Binding-site contacts:
Ligand atom C2 contacts residue ALA262 of chain 2.A at 3.4 Å (hydrophobic).
Ligand atom C1 contacts residue ALA262 of chain 2.A at 3.5 Å (hydrophobic).
Ligand atom O3 contacts residue THR297 of chain 2.A at 2.4 Å (h-bond).
Ligand atom C1 contacts residue MG1 of chain 2.E at 3.5 Å.
Ligand atom O1 contacts residue ASP265 of chain 2.A at 2.6 Å (salt-bridge).
Ligand atom C2 contacts residue MG1 of chain 2.E at 4.0 Å.
Ligand atom C2 contacts residue ATP1 of chain 2.I at 3.1 Å.
Ligand atom O1 contacts residue MG1 of chain 2.F at 3.4 Å.
Ligand atom O1 contacts residue ATP1 of chain 2.I at 3.1 Å (h-bond).
Ligand atom O3 contacts residue ARG263 of chain 2.A at 4.0 Å.
Ligand atom C2 contacts residue LYS239 of chain 2.A at 3.3 Å.
Ligand atom O4 contacts residue MG1 of chain 2.F at 2.0 Å.
Ligand atom O3 contacts residue ATP1 of chain 2.I at 4.0 Å.
Ligand atom C1 contacts residue THR297 of chain 2.A at 3.6 Å.
Ligand atom C1 contacts residue GLU241 of chain 2.A at 3.7 Å.
Ligand atom O1 contacts residue GLY264 of chain 2.A at 3.6 Å.
Ligand atom O4 contacts residue ASP265 of chain 2.A at 3.5 Å (salt-bridge).
Ligand atom C1 contacts residue GLY264 of chain 2.A at 3.9 Å.
Ligand atom C1 contacts residue ATP1 of chain 2.I at 3.2 Å.
Ligand atom O4 contacts residue GLU241 of chain 2.A at 2.8 Å (salt-bridge).
Ligand atom O3 contacts residue ASP265 of chain 2.A at 4.1 Å.
Ligand atom C2 contacts residue GLU241 of chain 2.A at 3.5 Å.
Ligand atom O2 contacts residue THR297 of chain 2.A at 4.0 Å.
Ligand atom O2 contacts residue LYS239 of chain 2.A at 3.2 Å (salt-bridge).
Ligand atom C1 contacts residue ASP265 of chain 2.A at 3.6 Å.
Ligand atom C1 contacts residue MG1 of chain 2.F at 3.8 Å.
Ligand atom C2 contacts residue MG1 of chain 2.F at 3.1 Å.
Ligand atom O3 contacts residue MG1 of chain 2.E at 3.1 Å.
Ligand atom O2 contacts residue ATP1 of chain 2.I at 3.1 Å (h-bond).
Ligand atom O1 contacts residue ALA262 of chain 2.A at 4.0 Å.
Ligand atom O2 contacts residue MG1 of chain 2.E at 4.0 Å.
Ligand atom O1 contacts residue GLU241 of chain 2.A at 3.1 Å (salt-bridge).
Ligand atom O3 contacts residue GLY264 of chain 2.A at 3.2 Å (h-bond).
Ligand atom C2 contacts residue ASP265 of chain 2.A at 4.0 Å.
Ligand atom O4 contacts residue LYS239 of chain 2.A at 2.6 Å (salt-bridge).
Ligand atom O3 contacts residue ALA262 of chain 2.A at 3.9 Å.
Ligand atom O4 contacts residue ATP1 of chain 2.I at 2.9 Å (h-bond).
Ligand atom O2 contacts residue ARG50 of chain 2.A at 3.6 Å.
Ligand atom O4 contacts residue ALA262 of chain 2.A at 3.7 Å.
Ligand atom O2 contacts residue ALA262 of chain 2.A at 3.6 Å.

This small molecule binds to this protein.
Small molecule (SMILES): O=C([O-])C(=O)[O-]

Sequence of chain 2.A:
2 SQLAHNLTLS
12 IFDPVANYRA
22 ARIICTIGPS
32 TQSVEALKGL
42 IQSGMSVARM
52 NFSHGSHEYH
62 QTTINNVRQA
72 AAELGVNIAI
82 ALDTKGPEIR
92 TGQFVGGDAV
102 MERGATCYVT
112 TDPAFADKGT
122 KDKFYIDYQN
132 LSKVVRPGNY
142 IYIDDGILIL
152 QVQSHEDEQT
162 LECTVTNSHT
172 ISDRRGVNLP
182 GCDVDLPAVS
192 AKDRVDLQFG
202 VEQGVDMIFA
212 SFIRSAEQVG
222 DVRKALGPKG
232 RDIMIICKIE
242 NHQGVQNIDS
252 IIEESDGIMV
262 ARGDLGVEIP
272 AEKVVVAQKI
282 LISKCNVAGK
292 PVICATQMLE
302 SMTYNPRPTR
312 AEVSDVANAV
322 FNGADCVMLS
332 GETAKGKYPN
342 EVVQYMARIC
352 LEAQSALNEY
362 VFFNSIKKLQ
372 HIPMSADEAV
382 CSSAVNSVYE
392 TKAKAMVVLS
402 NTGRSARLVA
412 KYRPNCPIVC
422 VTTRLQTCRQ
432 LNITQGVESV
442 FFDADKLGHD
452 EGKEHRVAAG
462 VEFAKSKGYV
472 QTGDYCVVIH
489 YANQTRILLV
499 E